Sequence of chain 1.I:
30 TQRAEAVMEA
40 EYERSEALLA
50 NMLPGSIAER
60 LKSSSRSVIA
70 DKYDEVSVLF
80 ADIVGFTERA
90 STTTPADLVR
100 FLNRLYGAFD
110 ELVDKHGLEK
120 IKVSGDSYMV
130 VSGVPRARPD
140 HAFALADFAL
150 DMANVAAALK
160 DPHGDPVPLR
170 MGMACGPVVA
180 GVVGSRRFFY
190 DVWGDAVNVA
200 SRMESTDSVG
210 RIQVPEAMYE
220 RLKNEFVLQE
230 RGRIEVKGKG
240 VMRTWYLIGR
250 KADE

Sequence of chain 1.J:
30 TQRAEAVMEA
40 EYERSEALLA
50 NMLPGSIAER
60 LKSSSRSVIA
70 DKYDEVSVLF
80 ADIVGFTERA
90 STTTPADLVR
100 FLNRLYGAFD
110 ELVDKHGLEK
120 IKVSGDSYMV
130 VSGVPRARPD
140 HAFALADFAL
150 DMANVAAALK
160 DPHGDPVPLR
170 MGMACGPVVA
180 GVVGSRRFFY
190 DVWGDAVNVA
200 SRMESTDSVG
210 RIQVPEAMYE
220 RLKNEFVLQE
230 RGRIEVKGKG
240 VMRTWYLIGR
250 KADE

Binding-site contacts:
Ligand atom PG contacts residue MN1 of chain 1.PA at 3.1 Å.
Ligand atom CA1 contacts residue GLY193 of chain 1.J at 3.6 Å.
Ligand atom OA contacts residue ASN197 of chain 1.J at 2.6 Å (h-bond).
Ligand atom CA2 contacts residue TRP192 of chain 1.J at 3.5 Å (hydrophobic).
Ligand atom C3' contacts residue ASN197 of chain 1.J at 3.4 Å.
Ligand atom N9 contacts residue VAL196 of chain 1.J at 3.4 Å.
Ligand atom C2' contacts residue VAL196 of chain 1.J at 3.6 Å (hydrophobic).
Ligand atom O2B contacts residue THR86 of chain 1.I at 3.1 Å (h-bond).
Ligand atom N2 contacts residue SER200 of chain 1.J at 3.2 Å (h-bond).
Ligand atom NA1 contacts residue GLY193 of chain 1.J at 3.4 Å.
Ligand atom O3A contacts residue MN1 of chain 1.QA at 3.2 Å.
Ligand atom O6 contacts residue LYS121 of chain 1.J at 3.4 Å.
Ligand atom O2' contacts residue VAL196 of chain 1.J at 3.1 Å.
Ligand atom O2G contacts residue ASP81 of chain 1.I at 2.9 Å (salt-bridge).
Ligand atom PB contacts residue THR86 of chain 1.I at 3.5 Å.
Ligand atom PG contacts residue ARG169 of chain 1.I at 3.3 Å.
Ligand atom O1B contacts residue MN1 of chain 1.PA at 3.1 Å.
Ligand atom CA4 contacts residue PRO94 of chain 1.I at 3.6 Å (hydrophobic).
Ligand atom O2G contacts residue ARG169 of chain 1.I at 2.8 Å (salt-bridge).
Ligand atom O2A contacts residue ASP125 of chain 1.I at 2.9 Å (salt-bridge).
Ligand atom O2G contacts residue MN1 of chain 1.PA at 2.2 Å.
Ligand atom O2A contacts residue MN1 of chain 1.PA at 2.7 Å.
Ligand atom C8 contacts residue VAL191 of chain 1.J at 3.3 Å (hydrophobic).
Ligand atom C8 contacts residue VAL196 of chain 1.J at 3.6 Å (hydrophobic).
Ligand atom NA1 contacts residue ASP194 of chain 1.J at 3.5 Å (salt-bridge).
Ligand atom O3B contacts residue PHE85 of chain 1.I at 3.4 Å (h-bond).
Ligand atom O2' contacts residue ASN197 of chain 1.J at 3.6 Å.
Ligand atom O6 contacts residue PHE79 of chain 1.J at 3.3 Å.
Ligand atom CA contacts residue ASN197 of chain 1.J at 3.5 Å.
Ligand atom C2' contacts residue ASN197 of chain 1.J at 3.4 Å.
Ligand atom O2' contacts residue GLY193 of chain 1.J at 2.7 Å (h-bond).
Ligand atom O3B contacts residue THR86 of chain 1.I at 2.8 Å (h-bond).
Ligand atom N7 contacts residue LYS121 of chain 1.J at 3.3 Å (salt-bridge).
Ligand atom O2G contacts residue ILE82 of chain 1.I at 3.1 Å (h-bond).
Ligand atom O3G contacts residue ARG169 of chain 1.I at 2.8 Å (salt-bridge).
Ligand atom O2A contacts residue MN1 of chain 1.QA at 3.5 Å.
Ligand atom CA7 contacts residue ASP194 of chain 1.J at 3.4 Å.
Ligand atom CA3 contacts residue TRP192 of chain 1.J at 3.6 Å (hydrophobic).
Ligand atom CA6 contacts residue GLY193 of chain 1.J at 3.5 Å.
Ligand atom O2A contacts residue ASP81 of chain 1.I at 3.4 Å (salt-bridge).

This protein binds this small molecule.
Small molecule (SMILES): CNc1ccccc1C(=O)O[C@H]1[C@@H](O)[C@H](n2cnc3c(=O)[nH]c(N)nc32)O[C@@H]1CO[P](=O)(O)O[P](=O)(O)OP(=O)(O)O